Binding-site contacts:
Ligand atom C3 contacts residue ASN7 of chain 1.A at 3.6 Å.
Ligand atom O5 contacts residue ASN7 of chain 1.A at 2.4 Å (h-bond).
Ligand atom C1 contacts residue ASN7 of chain 1.A at 1.4 Å.
Ligand atom O3 contacts residue ASN7 of chain 1.A at 4.5 Å.
Ligand atom C4 contacts residue ASN7 of chain 1.A at 4.0 Å.
Ligand atom O5 contacts residue ALA5 of chain 1.A at 3.8 Å.
Ligand atom C2 contacts residue ASN7 of chain 1.A at 2.2 Å.
Ligand atom O7 contacts residue ASN7 of chain 1.A at 3.6 Å.
Ligand atom C7 contacts residue ASN7 of chain 1.A at 3.5 Å.
Ligand atom C6 contacts residue ALA5 of chain 1.A at 4.4 Å (hydrophobic).
Ligand atom C1 contacts residue ALA5 of chain 1.A at 4.4 Å (hydrophobic).
Ligand atom N2 contacts residue ASN7 of chain 1.A at 2.9 Å (h-bond).
Ligand atom C5 contacts residue ASN7 of chain 1.A at 3.6 Å.

Sequence of chain 1.A:
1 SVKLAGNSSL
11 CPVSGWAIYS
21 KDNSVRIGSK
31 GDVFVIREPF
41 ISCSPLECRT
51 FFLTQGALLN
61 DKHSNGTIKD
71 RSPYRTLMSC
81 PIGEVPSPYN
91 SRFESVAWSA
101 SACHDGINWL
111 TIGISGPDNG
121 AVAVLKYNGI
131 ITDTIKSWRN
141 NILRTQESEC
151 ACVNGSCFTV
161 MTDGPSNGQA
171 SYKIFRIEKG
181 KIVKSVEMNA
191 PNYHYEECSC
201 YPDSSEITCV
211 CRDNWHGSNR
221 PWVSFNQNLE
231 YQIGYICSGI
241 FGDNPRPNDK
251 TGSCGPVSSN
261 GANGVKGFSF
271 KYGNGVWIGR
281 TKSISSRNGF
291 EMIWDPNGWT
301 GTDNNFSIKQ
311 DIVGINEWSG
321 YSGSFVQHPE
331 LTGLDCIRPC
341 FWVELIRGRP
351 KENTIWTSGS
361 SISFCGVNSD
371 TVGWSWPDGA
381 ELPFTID

This protein binds this small molecule.
Small molecule (SMILES): CC(=O)N[C@@H]1[C@@H](O)[C@H](O)[C@@H](CO)O[C@H]1O